Sequence of chain 1.A:
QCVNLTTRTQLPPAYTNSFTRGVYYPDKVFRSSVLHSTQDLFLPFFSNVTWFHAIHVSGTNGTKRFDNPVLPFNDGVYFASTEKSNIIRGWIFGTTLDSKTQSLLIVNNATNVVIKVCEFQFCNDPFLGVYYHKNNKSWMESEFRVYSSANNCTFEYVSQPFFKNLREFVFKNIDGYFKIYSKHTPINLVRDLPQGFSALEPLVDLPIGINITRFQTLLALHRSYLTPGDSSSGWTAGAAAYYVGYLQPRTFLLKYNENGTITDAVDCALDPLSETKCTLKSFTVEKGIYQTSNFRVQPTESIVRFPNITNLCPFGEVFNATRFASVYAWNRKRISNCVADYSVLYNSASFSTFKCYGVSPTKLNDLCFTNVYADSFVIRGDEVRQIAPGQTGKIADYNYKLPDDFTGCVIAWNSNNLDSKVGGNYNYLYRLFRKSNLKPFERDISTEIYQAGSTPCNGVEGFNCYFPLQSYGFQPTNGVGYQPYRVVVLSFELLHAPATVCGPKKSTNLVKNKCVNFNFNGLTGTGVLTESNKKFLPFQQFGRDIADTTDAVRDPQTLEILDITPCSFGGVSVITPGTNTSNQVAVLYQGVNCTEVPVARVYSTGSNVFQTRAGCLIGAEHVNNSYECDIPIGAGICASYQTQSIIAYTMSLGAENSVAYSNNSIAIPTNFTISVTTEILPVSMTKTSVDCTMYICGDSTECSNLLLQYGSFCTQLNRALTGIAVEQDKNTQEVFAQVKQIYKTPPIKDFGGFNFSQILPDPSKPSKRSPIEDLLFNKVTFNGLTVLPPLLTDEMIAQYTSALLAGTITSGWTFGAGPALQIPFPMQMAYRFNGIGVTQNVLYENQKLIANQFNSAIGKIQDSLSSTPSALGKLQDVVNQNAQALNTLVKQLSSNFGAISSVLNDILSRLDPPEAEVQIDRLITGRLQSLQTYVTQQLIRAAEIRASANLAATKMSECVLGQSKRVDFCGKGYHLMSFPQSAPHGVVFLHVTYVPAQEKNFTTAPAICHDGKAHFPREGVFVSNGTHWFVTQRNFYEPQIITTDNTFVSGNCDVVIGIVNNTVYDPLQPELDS

Binding-site contacts:
Ligand atom C6 contacts residue HIS1088 of chain 1.A at 3.9 Å.
Ligand atom C5 contacts residue HIS1088 of chain 1.A at 3.4 Å.
Ligand atom C2 contacts residue ASN1085 of chain 1.A at 2.5 Å.
Ligand atom C1 contacts residue ASN1085 of chain 1.A at 1.4 Å.
Ligand atom O5 contacts residue THR1087 of chain 1.A at 4.0 Å.
Ligand atom C5 contacts residue ASN1085 of chain 1.A at 3.7 Å.
Ligand atom O5 contacts residue HIS1088 of chain 1.A at 4.0 Å.
Ligand atom C7 contacts residue HIS1088 of chain 1.A at 3.6 Å.
Ligand atom O5 contacts residue ASN1085 of chain 1.A at 2.4 Å (h-bond).
Ligand atom C3 contacts residue ASN1085 of chain 1.A at 3.8 Å.
Ligand atom C3 contacts residue HIS1088 of chain 1.A at 4.5 Å.
Ligand atom C3 contacts residue THR1087 of chain 1.A at 4.1 Å.
Ligand atom N2 contacts residue THR1087 of chain 1.A at 4.0 Å.
Ligand atom C4 contacts residue HIS1088 of chain 1.A at 4.2 Å.
Ligand atom C5 contacts residue THR1087 of chain 1.A at 4.1 Å.
Ligand atom C1 contacts residue THR1087 of chain 1.A at 3.2 Å.
Ligand atom O6 contacts residue PHE1090 of chain 1.A at 3.2 Å.
Ligand atom O7 contacts residue ASN1085 of chain 1.A at 2.9 Å (h-bond).
Ligand atom C7 contacts residue ASN1085 of chain 1.A at 3.1 Å.
Ligand atom N2 contacts residue ASN1085 of chain 1.A at 2.9 Å (h-bond).
Ligand atom C4 contacts residue ASN1085 of chain 1.A at 4.2 Å.
Ligand atom C6 contacts residue PHE1090 of chain 1.A at 3.4 Å (hydrophobic).
Ligand atom O6 contacts residue HIS1088 of chain 1.A at 3.4 Å (h-bond).
Ligand atom O5 contacts residue PHE1090 of chain 1.A at 4.0 Å.
Ligand atom C1 contacts residue HIS1088 of chain 1.A at 4.2 Å.
Ligand atom C8 contacts residue ASN1085 of chain 1.A at 4.2 Å.
Ligand atom C5 contacts residue PHE1090 of chain 1.A at 4.2 Å (hydrophobic).
Ligand atom C8 contacts residue HIS1088 of chain 1.A at 3.5 Å.
Ligand atom C2 contacts residue THR1087 of chain 1.A at 4.0 Å.
Ligand atom O4 contacts residue HIS1088 of chain 1.A at 3.8 Å.
Ligand atom O7 contacts residue HIS1088 of chain 1.A at 3.0 Å (h-bond).

A small-molecule ligand and the protein it binds are described below.
Small molecule (SMILES): CC(=O)N[C@H]1[C@H](O[C@H]2[C@H](O)[C@@H](NC(C)=O)CO[C@@H]2CO)O[C@H](CO)[C@@H](O)[C@@H]1O